A protein and the small-molecule ligand that binds it are described below.
Small molecule (SMILES): CCCC(N)=O

Binding-site contacts:
Ligand atom C1 contacts residue LEU262 of chain 1.D at 4.2 Å (hydrophobic).
Ligand atom C2 contacts residue THR40 of chain 1.D at 4.3 Å.
Ligand atom CA contacts residue CYS148 of chain 1.D at 3.6 Å (hydrophobic).
Ligand atom OA contacts residue ZN1 of chain 1.Q at 3.1 Å.
Ligand atom CA contacts residue HIS61 of chain 1.D at 3.6 Å.
Ligand atom C3 contacts residue ILE285 of chain 1.D at 4.4 Å (hydrophobic).
Ligand atom OA contacts residue CYS148 of chain 1.D at 2.8 Å (h-bond).
Ligand atom NA contacts residue VAL286 of chain 1.D at 3.3 Å.
Ligand atom C1 contacts residue ILE285 of chain 1.D at 4.1 Å (hydrophobic).
Ligand atom C3 contacts residue LEU262 of chain 1.D at 3.8 Å (hydrophobic).
Ligand atom C3 contacts residue TRP49 of chain 1.D at 4.2 Å (hydrophobic).
Ligand atom C3 contacts residue LEU276 of chain 1.A at 3.7 Å (hydrophobic).
Ligand atom OA contacts residue THR40 of chain 1.D at 3.5 Å (h-bond).
Ligand atom NA contacts residue HIS61 of chain 1.D at 3.9 Å.
Ligand atom C1 contacts residue TRP87 of chain 1.D at 4.5 Å (hydrophobic).
Ligand atom NA contacts residue CYS148 of chain 1.D at 3.9 Å.
Ligand atom CA contacts residue TRP87 of chain 1.D at 4.2 Å (hydrophobic).
Ligand atom NA contacts residue TRP87 of chain 1.D at 3.4 Å.
Ligand atom OA contacts residue HIS61 of chain 1.D at 2.9 Å (h-bond).
Ligand atom CA contacts residue VAL286 of chain 1.D at 4.3 Å (hydrophobic).
Ligand atom C3 contacts residue TRP87 of chain 1.D at 3.6 Å (hydrophobic).
Ligand atom C2 contacts residue TRP87 of chain 1.D at 3.3 Å (hydrophobic).
Ligand atom CA contacts residue THR40 of chain 1.D at 3.8 Å.
Ligand atom CA contacts residue ZN1 of chain 1.Q at 4.2 Å.
Ligand atom OA contacts residue CYS38 of chain 1.D at 3.6 Å.
Ligand atom C1 contacts residue THR40 of chain 1.D at 3.2 Å.
Ligand atom C2 contacts residue ILE285 of chain 1.D at 4.4 Å (hydrophobic).

Sequence of chain 1.D:
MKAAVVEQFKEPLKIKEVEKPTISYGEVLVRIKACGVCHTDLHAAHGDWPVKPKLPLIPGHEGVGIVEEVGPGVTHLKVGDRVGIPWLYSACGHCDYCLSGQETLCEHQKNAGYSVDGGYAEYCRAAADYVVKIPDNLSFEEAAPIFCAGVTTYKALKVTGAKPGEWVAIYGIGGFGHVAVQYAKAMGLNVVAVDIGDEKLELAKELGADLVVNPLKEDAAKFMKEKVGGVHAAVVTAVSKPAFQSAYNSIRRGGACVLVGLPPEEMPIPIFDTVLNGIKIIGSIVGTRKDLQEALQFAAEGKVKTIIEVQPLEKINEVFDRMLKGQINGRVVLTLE

Sequence of chain 1.A:
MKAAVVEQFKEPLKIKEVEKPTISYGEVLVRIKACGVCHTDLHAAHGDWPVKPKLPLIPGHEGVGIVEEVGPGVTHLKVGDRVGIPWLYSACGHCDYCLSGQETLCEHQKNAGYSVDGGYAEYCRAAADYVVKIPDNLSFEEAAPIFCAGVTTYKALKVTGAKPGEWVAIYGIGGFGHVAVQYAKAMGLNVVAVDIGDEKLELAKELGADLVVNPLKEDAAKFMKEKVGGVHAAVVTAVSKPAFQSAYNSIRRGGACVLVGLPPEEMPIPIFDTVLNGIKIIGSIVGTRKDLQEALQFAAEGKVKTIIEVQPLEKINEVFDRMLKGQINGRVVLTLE